A protein and the small-molecule ligand that binds it are described below.
Small molecule (SMILES): Fc1ccc(-c2n[nH]cc2-c2ccncc2)cc1

Sequence of chain 1.A:
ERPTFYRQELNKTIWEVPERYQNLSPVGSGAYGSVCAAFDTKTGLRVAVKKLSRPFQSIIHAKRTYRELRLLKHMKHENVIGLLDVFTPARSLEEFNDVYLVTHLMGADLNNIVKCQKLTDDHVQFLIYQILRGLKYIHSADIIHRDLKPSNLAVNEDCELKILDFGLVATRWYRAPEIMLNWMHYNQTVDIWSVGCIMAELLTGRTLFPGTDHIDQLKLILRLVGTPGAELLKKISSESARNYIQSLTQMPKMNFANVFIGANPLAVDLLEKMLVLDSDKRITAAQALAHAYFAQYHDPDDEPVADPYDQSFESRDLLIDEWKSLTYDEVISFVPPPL

Binding-site contacts:
Ligand atom F19 contacts residue ILE282 of chain 1.A at 3.2 Å.
Ligand atom C12 contacts residue GLU215 of chain 1.A at 3.8 Å.
Ligand atom N9 contacts residue ASP315 of chain 1.A at 3.9 Å.
Ligand atom C8 contacts residue TRP220 of chain 1.A at 3.4 Å (hydrophobic).
Ligand atom C17 contacts residue LEU218 of chain 1.A at 3.5 Å (hydrophobic).
Ligand atom C18 contacts residue ILE273 of chain 1.A at 3.9 Å (hydrophobic).
Ligand atom C15 contacts residue LEU314 of chain 1.A at 3.6 Å (hydrophobic).
Ligand atom C14 contacts residue PRO214 of chain 1.A at 3.7 Å (hydrophobic).
Ligand atom N11 contacts residue LEU314 of chain 1.A at 2.7 Å (h-bond).
Ligand atom C17 contacts residue PRO265 of chain 1.A at 3.8 Å (hydrophobic).
Ligand atom C7 contacts residue LEU269 of chain 1.A at 3.9 Å (hydrophobic).
Ligand atom C12 contacts residue LEU269 of chain 1.A at 3.7 Å (hydrophobic).
Ligand atom C16 contacts residue ILE282 of chain 1.A at 3.7 Å (hydrophobic).
Ligand atom C18 contacts residue LEU269 of chain 1.A at 3.7 Å (hydrophobic).
Ligand atom C16 contacts residue LEU218 of chain 1.A at 3.3 Å (hydrophobic).
Ligand atom C8 contacts residue GLU215 of chain 1.A at 3.8 Å.
Ligand atom N11 contacts residue ASP315 of chain 1.A at 3.8 Å.
Ligand atom C15 contacts residue LEU218 of chain 1.A at 3.5 Å (hydrophobic).
Ligand atom C15 contacts residue PRO214 of chain 1.A at 3.6 Å (hydrophobic).
Ligand atom C4 contacts residue TRP220 of chain 1.A at 3.4 Å (hydrophobic).
Ligand atom C12 contacts residue LEU314 of chain 1.A at 3.8 Å (hydrophobic).
Ligand atom C17 contacts residue ILE282 of chain 1.A at 3.6 Å (hydrophobic).
Ligand atom C3 contacts residue TRP220 of chain 1.A at 3.3 Å (hydrophobic).
Ligand atom C3 contacts residue LYS272 of chain 1.A at 3.2 Å.
Ligand atom C16 contacts residue PRO265 of chain 1.A at 3.8 Å (hydrophobic).
Ligand atom C5 contacts residue TRP220 of chain 1.A at 3.9 Å (hydrophobic).
Ligand atom C7 contacts residue GLU215 of chain 1.A at 3.6 Å.
Ligand atom F19 contacts residue LEU218 of chain 1.A at 3.6 Å.
Ligand atom C8 contacts residue SER316 of chain 1.A at 3.7 Å.
Ligand atom N11 contacts residue LEU269 of chain 1.A at 3.8 Å.
Ligand atom C13 contacts residue LEU269 of chain 1.A at 3.9 Å (hydrophobic).
Ligand atom N2 contacts residue TRP220 of chain 1.A at 3.5 Å.
Ligand atom N11 contacts residue GLU215 of chain 1.A at 3.8 Å.
Ligand atom N9 contacts residue SER316 of chain 1.A at 3.1 Å (h-bond).
Ligand atom C17 contacts residue ILE273 of chain 1.A at 3.6 Å (hydrophobic).
Ligand atom C4 contacts residue LYS272 of chain 1.A at 3.9 Å.
Ligand atom F19 contacts residue PRO265 of chain 1.A at 3.4 Å.
Ligand atom N9 contacts residue LEU314 of chain 1.A at 3.5 Å (h-bond).
Ligand atom N11 contacts residue SER316 of chain 1.A at 3.7 Å.
Ligand atom C14 contacts residue LEU314 of chain 1.A at 3.9 Å (hydrophobic).